A protein and the small-molecule ligand that binds it are described below.
Small molecule (SMILES): CC(=O)N[C@H]1[C@H](O[C@H]2[C@H](O)[C@@H](NC(C)=O)CO[C@@H]2CO)O[C@H](CO)[C@@H](O)[C@@H]1O

Binding-site contacts:
Ligand atom C8 contacts residue GLY5 of chain 1.D at 3.9 Å.
Ligand atom C8 contacts residue LEU1 of chain 1.D at 4.3 Å (hydrophobic).
Ligand atom C4 contacts residue ASN90 of chain 1.C at 4.3 Å.
Ligand atom N2 contacts residue ASN90 of chain 1.C at 3.0 Å (h-bond).
Ligand atom C1 contacts residue GLU89 of chain 1.C at 4.2 Å.
Ligand atom O5 contacts residue ASN90 of chain 1.C at 2.4 Å (h-bond).
Ligand atom O6 contacts residue ASN90 of chain 1.C at 4.3 Å.
Ligand atom C5 contacts residue ASN90 of chain 1.C at 3.8 Å.
Ligand atom C1 contacts residue ASN90 of chain 1.C at 1.5 Å.
Ligand atom O7 contacts residue GLY8 of chain 1.D at 4.3 Å.
Ligand atom C7 contacts residue GLU89 of chain 1.C at 3.9 Å.
Ligand atom C3 contacts residue ASN90 of chain 1.C at 3.9 Å.
Ligand atom C2 contacts residue ASN90 of chain 1.C at 2.5 Å.
Ligand atom O7 contacts residue ASN90 of chain 1.C at 4.0 Å.
Ligand atom C8 contacts residue GLU89 of chain 1.C at 3.9 Å.
Ligand atom C3 contacts residue GLU89 of chain 1.C at 4.2 Å.
Ligand atom N2 contacts residue GLU89 of chain 1.C at 3.1 Å (salt-bridge).
Ligand atom C2 contacts residue GLU89 of chain 1.C at 4.0 Å.
Ligand atom C7 contacts residue ASN90 of chain 1.C at 3.7 Å.
Ligand atom O7 contacts residue SER9 of chain 1.D at 3.1 Å.
Ligand atom C7 contacts residue SER9 of chain 1.D at 4.0 Å.
Ligand atom C8 contacts residue SER9 of chain 1.D at 4.1 Å.

Sequence of chain 1.C:
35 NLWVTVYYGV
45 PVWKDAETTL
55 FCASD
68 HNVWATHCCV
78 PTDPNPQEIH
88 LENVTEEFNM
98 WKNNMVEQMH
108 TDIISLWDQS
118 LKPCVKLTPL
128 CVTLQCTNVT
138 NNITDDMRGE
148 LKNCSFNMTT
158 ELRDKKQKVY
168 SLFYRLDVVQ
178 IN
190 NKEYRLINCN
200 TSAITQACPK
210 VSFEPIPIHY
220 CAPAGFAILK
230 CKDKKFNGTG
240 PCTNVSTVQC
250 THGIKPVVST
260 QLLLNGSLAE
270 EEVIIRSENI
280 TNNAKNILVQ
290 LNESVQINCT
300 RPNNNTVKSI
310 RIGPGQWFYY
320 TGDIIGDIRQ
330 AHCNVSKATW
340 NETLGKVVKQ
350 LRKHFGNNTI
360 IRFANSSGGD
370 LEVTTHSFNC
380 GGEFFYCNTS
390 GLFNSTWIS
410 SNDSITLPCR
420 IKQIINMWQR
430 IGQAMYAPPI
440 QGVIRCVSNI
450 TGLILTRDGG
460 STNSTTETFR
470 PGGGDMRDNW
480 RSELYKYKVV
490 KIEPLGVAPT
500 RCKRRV

Sequence of chain 1.D:
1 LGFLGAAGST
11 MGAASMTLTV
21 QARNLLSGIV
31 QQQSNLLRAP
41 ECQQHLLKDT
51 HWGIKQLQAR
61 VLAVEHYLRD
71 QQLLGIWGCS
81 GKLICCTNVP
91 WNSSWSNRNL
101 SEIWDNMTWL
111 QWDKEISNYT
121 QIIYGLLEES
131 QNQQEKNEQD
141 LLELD